Binding-site contacts:
Ligand atom C7 contacts residue ILE141 of chain 1.U at 3.5 Å (hydrophobic).
Ligand atom C4 contacts residue ILE141 of chain 1.U at 4.1 Å (hydrophobic).
Ligand atom O2 contacts residue LYS145 of chain 1.U at 4.5 Å.
Ligand atom C11 contacts residue LYS144 of chain 1.U at 4.1 Å.
Ligand atom C2 contacts residue ILE141 of chain 1.U at 4.4 Å (hydrophobic).
Ligand atom C5 contacts residue ILE141 of chain 1.U at 3.4 Å (hydrophobic).
Ligand atom O2 contacts residue ILE141 of chain 1.U at 4.3 Å.
Ligand atom S contacts residue ILE141 of chain 1.U at 4.1 Å.
Ligand atom C7 contacts residue ARG99 of chain 1.U at 4.2 Å.
Ligand atom C4 contacts residue GLU137 of chain 1.U at 4.0 Å.
Ligand atom N contacts residue ILE141 of chain 1.U at 4.5 Å.
Ligand atom C15 contacts residue LYS144 of chain 1.U at 3.7 Å.
Ligand atom O1 contacts residue LYS145 of chain 1.U at 4.5 Å.
Ligand atom O3 contacts residue LYS144 of chain 1.U at 4.3 Å.
Ligand atom C9 contacts residue ILE141 of chain 1.U at 3.8 Å (hydrophobic).
Ligand atom O1 contacts residue LYS144 of chain 1.U at 3.5 Å.
Ligand atom C10 contacts residue ILE141 of chain 1.U at 3.6 Å (hydrophobic).
Ligand atom C16 contacts residue LYS144 of chain 1.U at 3.5 Å.
Ligand atom C3 contacts residue GLU137 of chain 1.U at 4.4 Å.
Ligand atom C6 contacts residue ILE141 of chain 1.U at 3.3 Å (hydrophobic).
Ligand atom O1 contacts residue ILE141 of chain 1.U at 3.2 Å.
Ligand atom C8 contacts residue ILE141 of chain 1.U at 3.7 Å (hydrophobic).
Ligand atom C1 contacts residue ILE141 of chain 1.U at 4.0 Å (hydrophobic).
Ligand atom C14 contacts residue LYS144 of chain 1.U at 4.5 Å.

This protein binds this small molecule.
Small molecule (SMILES): O=S(=O)(O)c1cccc2cccc(Nc3ccccc3)c12

Sequence of chain 1.U:
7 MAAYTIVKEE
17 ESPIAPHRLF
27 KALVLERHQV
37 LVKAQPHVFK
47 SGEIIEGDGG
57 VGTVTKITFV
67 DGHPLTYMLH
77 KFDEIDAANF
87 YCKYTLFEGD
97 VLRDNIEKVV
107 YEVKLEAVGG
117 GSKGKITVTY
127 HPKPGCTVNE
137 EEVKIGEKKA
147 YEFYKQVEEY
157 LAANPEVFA